Sequence of chain 53.A:
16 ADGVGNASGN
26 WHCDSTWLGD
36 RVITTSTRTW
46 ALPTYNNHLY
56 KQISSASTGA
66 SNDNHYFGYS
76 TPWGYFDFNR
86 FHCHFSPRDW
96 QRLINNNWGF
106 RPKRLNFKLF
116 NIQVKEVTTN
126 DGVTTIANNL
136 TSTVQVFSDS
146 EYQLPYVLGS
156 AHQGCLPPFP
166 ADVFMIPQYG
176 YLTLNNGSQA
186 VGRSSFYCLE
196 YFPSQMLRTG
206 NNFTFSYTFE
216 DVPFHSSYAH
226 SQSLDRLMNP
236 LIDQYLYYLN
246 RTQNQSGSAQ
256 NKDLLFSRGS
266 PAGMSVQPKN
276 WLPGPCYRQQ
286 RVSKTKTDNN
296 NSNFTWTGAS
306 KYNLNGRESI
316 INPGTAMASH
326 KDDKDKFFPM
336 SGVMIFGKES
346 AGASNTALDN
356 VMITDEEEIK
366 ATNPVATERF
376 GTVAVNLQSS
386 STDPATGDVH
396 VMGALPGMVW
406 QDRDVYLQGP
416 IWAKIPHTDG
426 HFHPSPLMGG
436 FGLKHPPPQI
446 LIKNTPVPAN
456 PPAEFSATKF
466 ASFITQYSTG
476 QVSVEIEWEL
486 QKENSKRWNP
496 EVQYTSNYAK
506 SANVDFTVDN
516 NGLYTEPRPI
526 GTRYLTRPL

This small molecule binds to this protein.
Small molecule (SMILES): Nc1ncnc2c1ncn2[C@@H]1C[C@@H](O)[C@@H](COP(=O)(O)O)O1

Binding-site contacts:
Ligand atom O3' contacts residue ILE420 of chain 53.A at 4.2 Å.
Ligand atom C2' contacts residue GLU215 of chain 53.A at 3.6 Å.
Ligand atom O1P contacts residue HIS426 of chain 53.A at 2.7 Å (h-bond).
Ligand atom C3' contacts residue GLY437 of chain 53.A at 3.9 Å.
Ligand atom C4 contacts residue PRO218 of chain 53.A at 4.1 Å (hydrophobic).
Ligand atom N1 contacts residue HIS428 of chain 53.A at 3.3 Å.
Ligand atom C8 contacts residue PRO218 of chain 53.A at 4.2 Å (hydrophobic).
Ligand atom N7 contacts residue PRO429 of chain 53.A at 4.3 Å.
Ligand atom N6 contacts residue ASP407 of chain 53.A at 3.6 Å (salt-bridge).
Ligand atom C1' contacts residue GLY437 of chain 53.A at 3.3 Å.
Ligand atom O1P contacts residue LYS439 of chain 53.A at 2.6 Å.
Ligand atom O5' contacts residue LYS439 of chain 53.A at 3.8 Å.
Ligand atom N7 contacts residue VAL217 of chain 53.A at 3.7 Å.
Ligand atom C8 contacts residue VAL217 of chain 53.A at 3.5 Å (hydrophobic).
Ligand atom O3P contacts residue LYS439 of chain 53.A at 2.9 Å.
Ligand atom C8 contacts residue GLY437 of chain 53.A at 2.8 Å.
Ligand atom P contacts residue HIS426 of chain 53.A at 3.9 Å.
Ligand atom C2' contacts residue GLY437 of chain 53.A at 2.8 Å.
Ligand atom C5 contacts residue PRO218 of chain 53.A at 4.0 Å (hydrophobic).
Ligand atom C6 contacts residue PRO218 of chain 53.A at 4.2 Å (hydrophobic).
Ligand atom N6 contacts residue SER430 of chain 53.A at 3.7 Å.
Ligand atom O3' contacts residue LYS439 of chain 53.A at 3.5 Å.
Ligand atom N9 contacts residue PRO218 of chain 53.A at 4.2 Å.
Ligand atom P contacts residue LYS439 of chain 53.A at 3.3 Å.
Ligand atom C6 contacts residue SER430 of chain 53.A at 4.2 Å.
Ligand atom N3 contacts residue PRO429 of chain 53.A at 4.4 Å.
Ligand atom O3' contacts residue GLY437 of chain 53.A at 3.9 Å.
Ligand atom N9 contacts residue GLY437 of chain 53.A at 3.3 Å (h-bond).
Ligand atom C6 contacts residue HIS428 of chain 53.A at 4.2 Å.
Ligand atom C3' contacts residue GLU215 of chain 53.A at 3.3 Å.
Ligand atom N6 contacts residue HIS428 of chain 53.A at 4.0 Å.
Ligand atom N7 contacts residue PRO218 of chain 53.A at 4.0 Å.
Ligand atom C8 contacts residue PRO429 of chain 53.A at 4.3 Å (hydrophobic).
Ligand atom N9 contacts residue PRO429 of chain 53.A at 4.3 Å.
Ligand atom O3' contacts residue GLU215 of chain 53.A at 3.5 Å (salt-bridge).
Ligand atom N7 contacts residue GLY437 of chain 53.A at 3.5 Å (h-bond).
Ligand atom C2 contacts residue HIS428 of chain 53.A at 3.8 Å.
Ligand atom C2' contacts residue ASP216 of chain 53.A at 4.3 Å.
Ligand atom N9 contacts residue VAL217 of chain 53.A at 4.4 Å.
Ligand atom O2P contacts residue HIS426 of chain 53.A at 3.6 Å.